Binding-site contacts:
Ligand atom O6 contacts residue ASN603 of chain 1.A at 4.5 Å.
Ligand atom C1 contacts residue ASN603 of chain 1.A at 1.4 Å.
Ligand atom O7 contacts residue ASN603 of chain 1.A at 3.5 Å (h-bond).
Ligand atom O5 contacts residue ASN603 of chain 1.A at 2.3 Å (h-bond).
Ligand atom C4 contacts residue ASN603 of chain 1.A at 4.2 Å.
Ligand atom C3 contacts residue ASN603 of chain 1.A at 3.8 Å.
Ligand atom C5 contacts residue ASN603 of chain 1.A at 3.6 Å.
Ligand atom C2 contacts residue ASN603 of chain 1.A at 2.4 Å.
Ligand atom C7 contacts residue ASN603 of chain 1.A at 3.4 Å.
Ligand atom C8 contacts residue ASN603 of chain 1.A at 4.3 Å.
Ligand atom N2 contacts residue ASN603 of chain 1.A at 2.9 Å (h-bond).

This protein binds this small molecule.
Small molecule (SMILES): CC(=O)N[C@@H]1[C@@H](O)[C@H](O)[C@@H](CO)O[C@H]1O

Sequence of chain 1.A:
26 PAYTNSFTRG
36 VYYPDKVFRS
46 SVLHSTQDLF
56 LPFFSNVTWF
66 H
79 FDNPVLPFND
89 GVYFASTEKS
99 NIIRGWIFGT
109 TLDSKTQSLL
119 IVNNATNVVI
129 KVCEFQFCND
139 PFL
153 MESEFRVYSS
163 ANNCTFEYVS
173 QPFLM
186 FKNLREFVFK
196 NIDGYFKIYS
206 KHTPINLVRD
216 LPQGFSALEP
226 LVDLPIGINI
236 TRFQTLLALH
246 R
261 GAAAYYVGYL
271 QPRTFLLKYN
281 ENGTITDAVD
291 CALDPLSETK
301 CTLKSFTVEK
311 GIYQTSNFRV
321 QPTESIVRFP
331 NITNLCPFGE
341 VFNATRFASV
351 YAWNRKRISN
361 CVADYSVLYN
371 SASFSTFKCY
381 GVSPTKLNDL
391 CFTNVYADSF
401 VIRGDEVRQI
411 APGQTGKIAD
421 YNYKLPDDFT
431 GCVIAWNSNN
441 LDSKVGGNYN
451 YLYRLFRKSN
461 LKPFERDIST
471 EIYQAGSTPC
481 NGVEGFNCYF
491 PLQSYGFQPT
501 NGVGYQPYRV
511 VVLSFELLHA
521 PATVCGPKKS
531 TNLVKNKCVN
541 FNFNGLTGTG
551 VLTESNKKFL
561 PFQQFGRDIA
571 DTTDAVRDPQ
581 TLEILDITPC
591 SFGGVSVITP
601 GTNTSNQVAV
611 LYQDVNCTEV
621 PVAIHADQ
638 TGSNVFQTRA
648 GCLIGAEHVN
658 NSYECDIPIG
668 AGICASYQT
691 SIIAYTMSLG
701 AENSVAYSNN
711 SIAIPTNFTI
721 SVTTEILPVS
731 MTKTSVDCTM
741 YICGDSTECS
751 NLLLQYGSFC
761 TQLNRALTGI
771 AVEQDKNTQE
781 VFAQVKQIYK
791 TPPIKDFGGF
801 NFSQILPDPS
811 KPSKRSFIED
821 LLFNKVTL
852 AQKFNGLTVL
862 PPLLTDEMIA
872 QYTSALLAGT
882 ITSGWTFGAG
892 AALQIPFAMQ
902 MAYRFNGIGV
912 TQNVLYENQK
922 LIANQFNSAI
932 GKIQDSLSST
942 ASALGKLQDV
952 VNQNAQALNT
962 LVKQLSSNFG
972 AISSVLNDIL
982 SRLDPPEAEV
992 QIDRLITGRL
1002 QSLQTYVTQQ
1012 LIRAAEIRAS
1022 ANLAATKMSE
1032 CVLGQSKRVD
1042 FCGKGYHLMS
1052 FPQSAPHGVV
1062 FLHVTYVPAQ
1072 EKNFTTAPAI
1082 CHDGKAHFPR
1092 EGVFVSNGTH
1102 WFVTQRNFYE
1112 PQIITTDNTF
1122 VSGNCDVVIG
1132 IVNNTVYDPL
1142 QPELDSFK